Sequence of chain 1.C:
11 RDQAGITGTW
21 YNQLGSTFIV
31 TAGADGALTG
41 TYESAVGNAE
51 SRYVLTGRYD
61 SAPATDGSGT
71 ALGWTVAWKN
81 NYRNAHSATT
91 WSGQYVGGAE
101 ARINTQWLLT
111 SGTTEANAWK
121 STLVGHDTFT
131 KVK

This small molecule binds to this protein.
Small molecule (SMILES): CC1(C)C(=O)N2C(C)(C)C(=O)N3c4ccc(C(=O)NCCCC[C@@H]5SC[C@@H]6NC(=O)N[C@@H]65)cc4N4C(=O)C(C)(C)N(C1=O)[Co]342

Binding-site contacts:
Ligand atom C4 contacts residue TRP107 of chain 1.A at 3.4 Å (hydrophobic).
Ligand atom O1 contacts residue TYR42 of chain 1.A at 2.7 Å (h-bond).
Ligand atom C8 contacts residue LEU109 of chain 1.A at 3.8 Å (hydrophobic).
Ligand atom O2 contacts residue GLY47 of chain 1.A at 3.4 Å.
Ligand atom S1 contacts residue TRP91 of chain 1.A at 3.8 Å.
Ligand atom O1 contacts residue ASP127 of chain 1.A at 3.8 Å.
Ligand atom O6 contacts residue SER111 of chain 1.A at 3.9 Å.
Ligand atom C5 contacts residue TRP119 of chain 1.C at 3.5 Å (hydrophobic).
Ligand atom C17 contacts residue ASN48 of chain 1.A at 3.8 Å.
Ligand atom C1 contacts residue ASN22 of chain 1.A at 3.8 Å.
Ligand atom C2 contacts residue TRP119 of chain 1.C at 3.5 Å (hydrophobic).
Ligand atom C8 contacts residue TRP78 of chain 1.A at 3.5 Å (hydrophobic).
Ligand atom C1 contacts residue ASP127 of chain 1.A at 3.8 Å.
Ligand atom C2 contacts residue VAL46 of chain 1.A at 3.8 Å (hydrophobic).
Ligand atom O1 contacts residue ASN22 of chain 1.A at 3.1 Å (h-bond).
Ligand atom C9 contacts residue TRP78 of chain 1.A at 3.8 Å (hydrophobic).
Ligand atom S1 contacts residue THR89 of chain 1.A at 3.5 Å (h-bond).
Ligand atom O2 contacts residue ASN48 of chain 1.A at 2.7 Å (h-bond).
Ligand atom C11 contacts residue ASN48 of chain 1.A at 3.9 Å.
Ligand atom C1 contacts residue SER26 of chain 1.A at 3.7 Å.
Ligand atom C24 contacts residue VJL1 of chain 1.I at 3.4 Å.
Ligand atom O1 contacts residue SER26 of chain 1.A at 2.7 Å (h-bond).
Ligand atom C10 contacts residue TRP78 of chain 1.A at 3.6 Å (hydrophobic).
Ligand atom C1 contacts residue SER44 of chain 1.A at 3.9 Å.
Ligand atom C1 contacts residue LEU24 of chain 1.A at 3.9 Å (hydrophobic).
Ligand atom N1 contacts residue SER44 of chain 1.A at 3.0 Å (h-bond).
Ligand atom O3 contacts residue ASN48 of chain 1.A at 3.9 Å.
Ligand atom N2 contacts residue LEU24 of chain 1.A at 3.9 Å.
Ligand atom C6 contacts residue SER44 of chain 1.A at 3.5 Å.
Ligand atom N2 contacts residue ASP127 of chain 1.A at 2.8 Å (salt-bridge).
Ligand atom C14 contacts residue SER111 of chain 1.A at 3.7 Å.
Ligand atom S1 contacts residue TRP78 of chain 1.A at 3.6 Å.
Ligand atom N1 contacts residue VAL46 of chain 1.A at 3.6 Å.
Ligand atom N3 contacts residue SER87 of chain 1.A at 3.4 Å (h-bond).
Ligand atom N3 contacts residue ALA85 of chain 1.A at 3.9 Å.
Ligand atom C3 contacts residue TRP107 of chain 1.A at 3.8 Å (hydrophobic).
Ligand atom C1 contacts residue TYR42 of chain 1.A at 3.6 Å (hydrophobic).
Ligand atom C3 contacts residue ASP127 of chain 1.A at 3.8 Å.
Ligand atom C6 contacts residue TRP78 of chain 1.A at 3.9 Å (hydrophobic).
Ligand atom N2 contacts residue TYR42 of chain 1.A at 3.9 Å.

Sequence of chain 1.A:
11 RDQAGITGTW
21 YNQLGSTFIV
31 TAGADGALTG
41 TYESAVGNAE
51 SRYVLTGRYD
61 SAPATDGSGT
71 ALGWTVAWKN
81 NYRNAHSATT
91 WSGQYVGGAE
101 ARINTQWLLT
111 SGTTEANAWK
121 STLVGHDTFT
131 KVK